Sequence of chain 2.A:
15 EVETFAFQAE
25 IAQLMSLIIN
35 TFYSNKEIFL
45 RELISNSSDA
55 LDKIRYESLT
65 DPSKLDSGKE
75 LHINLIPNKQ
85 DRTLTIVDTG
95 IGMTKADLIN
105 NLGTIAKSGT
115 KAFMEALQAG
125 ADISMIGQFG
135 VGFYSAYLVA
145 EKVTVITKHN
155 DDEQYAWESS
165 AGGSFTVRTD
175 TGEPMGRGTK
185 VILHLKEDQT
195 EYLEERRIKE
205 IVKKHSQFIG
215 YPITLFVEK

Binding-site contacts:
Ligand atom C2 contacts residue ALA54 of chain 2.A at 3.6 Å (hydrophobic).
Ligand atom O24 contacts residue THR183 of chain 2.A at 3.7 Å.
Ligand atom C10 contacts residue MET97 of chain 2.A at 3.8 Å (hydrophobic).
Ligand atom N5 contacts residue GLY96 of chain 2.A at 3.1 Å (h-bond).
Ligand atom C12 contacts residue ASN50 of chain 2.A at 3.8 Å.
Ligand atom N5 contacts residue ALA54 of chain 2.A at 3.4 Å.
Ligand atom C4 contacts residue ALA54 of chain 2.A at 3.8 Å (hydrophobic).
Ligand atom C7 contacts residue ILE95 of chain 2.A at 3.5 Å (hydrophobic).
Ligand atom C26 contacts residue ASN50 of chain 2.A at 3.3 Å.
Ligand atom O18 contacts residue THR108 of chain 2.A at 3.8 Å.
Ligand atom C14 contacts residue ASN50 of chain 2.A at 3.6 Å.
Ligand atom C27 contacts residue LEU106 of chain 2.A at 3.4 Å (hydrophobic).
Ligand atom O25 contacts residue ASN50 of chain 2.A at 3.8 Å.
Ligand atom O24 contacts residue ALA54 of chain 2.A at 3.4 Å.
Ligand atom O24 contacts residue SER51 of chain 2.A at 3.6 Å.
Ligand atom C7 contacts residue LYS57 of chain 2.A at 3.7 Å.
Ligand atom C7 contacts residue GLY96 of chain 2.A at 3.9 Å.
Ligand atom C1 contacts residue GLY96 of chain 2.A at 3.8 Å.
Ligand atom C15 contacts residue ASN50 of chain 2.A at 3.6 Å.
Ligand atom C26 contacts residue PHE137 of chain 2.A at 3.4 Å (hydrophobic).
Ligand atom N5 contacts residue ILE95 of chain 2.A at 3.7 Å.
Ligand atom C22 contacts residue LEU106 of chain 2.A at 3.2 Å (hydrophobic).
Ligand atom N3 contacts residue THR183 of chain 2.A at 3.2 Å (h-bond).
Ligand atom C11 contacts residue ASN50 of chain 2.A at 3.7 Å.
Ligand atom C22 contacts residue GLY107 of chain 2.A at 3.6 Å.
Ligand atom O17 contacts residue ASN50 of chain 2.A at 3.0 Å (h-bond).
Ligand atom O24 contacts residue ASN50 of chain 2.A at 3.8 Å.
Ligand atom C9 contacts residue ASP92 of chain 2.A at 3.5 Å.
Ligand atom C1 contacts residue ALA54 of chain 2.A at 3.6 Å (hydrophobic).
Ligand atom C9 contacts residue THR183 of chain 2.A at 3.8 Å.
Ligand atom C20 contacts residue LEU106 of chain 2.A at 3.3 Å (hydrophobic).
Ligand atom C13 contacts residue ASN50 of chain 2.A at 3.5 Å.
Ligand atom O25 contacts residue LEU47 of chain 2.A at 3.7 Å.
Ligand atom O17 contacts residue ASP53 of chain 2.A at 3.5 Å (salt-bridge).
Ligand atom C27 contacts residue PHE137 of chain 2.A at 3.2 Å (hydrophobic).
Ligand atom O25 contacts residue VAL185 of chain 2.A at 3.3 Å.
Ligand atom O24 contacts residue ASP92 of chain 2.A at 2.6 Å (salt-bridge).
Ligand atom N3 contacts residue ALA54 of chain 2.A at 3.4 Å.
Ligand atom C11 contacts residue ASP92 of chain 2.A at 3.7 Å.
Ligand atom C17 contacts residue ASP53 of chain 2.A at 3.0 Å.

This protein binds this small molecule.
Small molecule (SMILES): CCc1cc(-c2[nH]nc(C)c2-c2ccc3c(c2)OCCO3)c(O)cc1O